Binding-site contacts:
Ligand atom O7 contacts residue ASN35 of chain 1.B at 4.4 Å.
Ligand atom O5 contacts residue THR37 of chain 1.B at 3.8 Å.
Ligand atom O5 contacts residue ASN40 of chain 1.B at 3.5 Å (h-bond).
Ligand atom C5 contacts residue THR37 of chain 1.B at 4.3 Å.
Ligand atom N2 contacts residue ARG321 of chain 1.B at 4.0 Å.
Ligand atom O6 contacts residue THR37 of chain 1.B at 2.8 Å (h-bond).
Ligand atom O6 contacts residue GLU39 of chain 1.B at 3.4 Å (salt-bridge).
Ligand atom O7 contacts residue GLU39 of chain 1.B at 3.9 Å.
Ligand atom C2 contacts residue ASN35 of chain 1.B at 2.4 Å.
Ligand atom N2 contacts residue ASN35 of chain 1.B at 2.9 Å (h-bond).
Ligand atom C7 contacts residue ASN35 of chain 1.B at 3.9 Å.
Ligand atom C3 contacts residue ASN35 of chain 1.B at 3.8 Å.
Ligand atom O5 contacts residue ASN35 of chain 1.B at 2.4 Å (h-bond).
Ligand atom C7 contacts residue ARG321 of chain 1.B at 4.3 Å.
Ligand atom C6 contacts residue THR37 of chain 1.B at 4.0 Å.
Ligand atom C1 contacts residue ASN40 of chain 1.B at 3.9 Å.
Ligand atom C4 contacts residue ASN35 of chain 1.B at 4.2 Å.
Ligand atom O6 contacts residue ASN40 of chain 1.B at 3.9 Å.
Ligand atom C5 contacts residue ASN35 of chain 1.B at 3.7 Å.
Ligand atom C8 contacts residue ARG321 of chain 1.B at 3.8 Å.
Ligand atom C6 contacts residue GLU39 of chain 1.B at 3.5 Å.
Ligand atom C1 contacts residue ASN35 of chain 1.B at 1.4 Å.

Sequence of chain 1.B:
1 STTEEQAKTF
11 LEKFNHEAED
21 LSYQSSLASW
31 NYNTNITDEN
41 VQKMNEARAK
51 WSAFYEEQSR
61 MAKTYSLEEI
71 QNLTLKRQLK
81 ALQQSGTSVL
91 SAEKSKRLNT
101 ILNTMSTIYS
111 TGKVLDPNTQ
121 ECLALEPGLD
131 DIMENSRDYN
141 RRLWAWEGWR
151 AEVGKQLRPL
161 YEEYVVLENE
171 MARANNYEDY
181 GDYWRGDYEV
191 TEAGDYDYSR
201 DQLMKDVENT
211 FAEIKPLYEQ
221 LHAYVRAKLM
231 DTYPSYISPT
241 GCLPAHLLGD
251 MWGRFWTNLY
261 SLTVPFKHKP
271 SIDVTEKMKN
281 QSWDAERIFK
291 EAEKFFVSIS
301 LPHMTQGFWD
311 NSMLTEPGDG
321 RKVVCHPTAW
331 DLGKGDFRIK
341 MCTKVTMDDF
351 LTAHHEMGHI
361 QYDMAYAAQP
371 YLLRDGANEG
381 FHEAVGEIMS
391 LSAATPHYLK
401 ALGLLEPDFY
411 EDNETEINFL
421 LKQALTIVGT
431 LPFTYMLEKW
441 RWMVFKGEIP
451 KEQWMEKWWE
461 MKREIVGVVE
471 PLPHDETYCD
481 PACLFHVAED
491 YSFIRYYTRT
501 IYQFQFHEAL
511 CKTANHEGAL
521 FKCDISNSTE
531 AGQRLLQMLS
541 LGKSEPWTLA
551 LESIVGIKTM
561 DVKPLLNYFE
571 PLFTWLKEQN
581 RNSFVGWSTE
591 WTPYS

A small-molecule ligand and the protein it binds are described below.
Small molecule (SMILES): CC(=O)N[C@H]1[C@H](O[C@H]2[C@H](O)[C@@H](NC(C)=O)CO[C@@H]2CO)O[C@H](CO)[C@@H](O)[C@@H]1O